A small-molecule ligand and the protein it binds are described below.
Small molecule (SMILES): CC(=O)N[C@@H]1[C@@H](O)[C@H](O)[C@@H](CO)O[C@H]1O

Sequence of chain 1.B:
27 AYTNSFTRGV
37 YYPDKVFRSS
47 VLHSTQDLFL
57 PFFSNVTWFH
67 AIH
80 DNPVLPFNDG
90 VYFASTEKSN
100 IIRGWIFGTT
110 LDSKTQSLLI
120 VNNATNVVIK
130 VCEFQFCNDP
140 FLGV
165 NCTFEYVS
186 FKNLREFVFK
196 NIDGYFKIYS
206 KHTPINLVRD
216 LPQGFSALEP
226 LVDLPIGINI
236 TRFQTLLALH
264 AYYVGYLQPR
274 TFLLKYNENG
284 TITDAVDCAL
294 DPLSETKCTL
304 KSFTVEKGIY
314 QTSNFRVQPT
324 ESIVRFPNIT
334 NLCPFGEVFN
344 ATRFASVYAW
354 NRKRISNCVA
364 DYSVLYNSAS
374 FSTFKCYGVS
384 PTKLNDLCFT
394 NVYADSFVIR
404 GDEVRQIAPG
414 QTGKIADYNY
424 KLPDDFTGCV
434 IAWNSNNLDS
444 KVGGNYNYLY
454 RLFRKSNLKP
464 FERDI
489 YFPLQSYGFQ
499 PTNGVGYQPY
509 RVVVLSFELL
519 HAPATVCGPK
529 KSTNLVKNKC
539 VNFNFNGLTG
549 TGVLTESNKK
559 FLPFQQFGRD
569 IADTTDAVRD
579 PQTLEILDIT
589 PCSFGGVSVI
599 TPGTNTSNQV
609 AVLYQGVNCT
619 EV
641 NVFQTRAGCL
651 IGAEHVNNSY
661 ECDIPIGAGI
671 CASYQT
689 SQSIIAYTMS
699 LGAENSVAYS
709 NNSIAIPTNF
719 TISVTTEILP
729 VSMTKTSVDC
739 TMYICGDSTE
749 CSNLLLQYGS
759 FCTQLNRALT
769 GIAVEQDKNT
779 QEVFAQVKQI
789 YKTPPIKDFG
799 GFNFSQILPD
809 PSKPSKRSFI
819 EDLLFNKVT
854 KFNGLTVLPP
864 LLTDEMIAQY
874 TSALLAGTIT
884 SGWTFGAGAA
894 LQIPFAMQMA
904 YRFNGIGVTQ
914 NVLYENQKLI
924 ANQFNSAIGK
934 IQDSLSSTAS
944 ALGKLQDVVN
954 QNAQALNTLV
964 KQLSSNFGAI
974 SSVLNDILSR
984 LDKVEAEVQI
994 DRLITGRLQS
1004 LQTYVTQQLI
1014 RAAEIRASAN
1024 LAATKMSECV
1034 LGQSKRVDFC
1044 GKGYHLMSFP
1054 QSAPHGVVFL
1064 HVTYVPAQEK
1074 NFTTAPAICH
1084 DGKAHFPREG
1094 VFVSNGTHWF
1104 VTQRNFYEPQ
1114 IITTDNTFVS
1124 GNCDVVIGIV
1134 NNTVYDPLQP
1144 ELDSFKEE

Binding-site contacts:
Ligand atom C4 contacts residue ASN61 of chain 1.B at 4.2 Å.
Ligand atom O7 contacts residue ASN61 of chain 1.B at 3.1 Å (h-bond).
Ligand atom C8 contacts residue TYR28 of chain 1.B at 4.5 Å (hydrophobic).
Ligand atom C2 contacts residue TYR28 of chain 1.B at 4.2 Å (hydrophobic).
Ligand atom C1 contacts residue ASN61 of chain 1.B at 1.4 Å.
Ligand atom C8 contacts residue ASN61 of chain 1.B at 4.2 Å.
Ligand atom N2 contacts residue TYR28 of chain 1.B at 4.0 Å.
Ligand atom C2 contacts residue ASN61 of chain 1.B at 2.4 Å.
Ligand atom C1 contacts residue TYR28 of chain 1.B at 3.9 Å (hydrophobic).
Ligand atom C3 contacts residue ASN61 of chain 1.B at 3.7 Å.
Ligand atom O5 contacts residue ASN61 of chain 1.B at 2.4 Å (h-bond).
Ligand atom N2 contacts residue ASN61 of chain 1.B at 2.8 Å (h-bond).
Ligand atom C7 contacts residue ASN61 of chain 1.B at 3.1 Å.
Ligand atom C5 contacts residue ASN61 of chain 1.B at 3.7 Å.
Ligand atom C3 contacts residue TYR28 of chain 1.B at 4.1 Å (hydrophobic).